Sequence of chain 1.B:
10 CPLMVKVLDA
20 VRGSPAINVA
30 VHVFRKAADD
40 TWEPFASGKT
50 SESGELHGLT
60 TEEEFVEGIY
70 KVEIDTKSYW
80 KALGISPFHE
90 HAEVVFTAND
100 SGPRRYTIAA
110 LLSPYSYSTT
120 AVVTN

Sequence of chain 2.B:
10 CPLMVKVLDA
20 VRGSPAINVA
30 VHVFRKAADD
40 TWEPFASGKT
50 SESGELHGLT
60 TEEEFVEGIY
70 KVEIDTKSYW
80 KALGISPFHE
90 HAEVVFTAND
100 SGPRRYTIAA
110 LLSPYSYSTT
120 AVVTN

This small molecule binds to this protein.
Small molecule (SMILES): O=S(=O)(c1ccc(O)cc1)c1ccc(O)cc1

Binding-site contacts:
Ligand atom S02 contacts residue 6JD1 of chain 2.E at 1.0 Å (h-bond).
Ligand atom O08 contacts residue LEU110 of chain 1.B at 4.0 Å.
Ligand atom C14 contacts residue LYS15 of chain 2.B at 4.1 Å.
Ligand atom O03 contacts residue LEU17 of chain 2.B at 3.8 Å.
Ligand atom O15 contacts residue LEU17 of chain 1.B at 3.9 Å.
Ligand atom O08 contacts residue 6JD1 of chain 2.E at 0.8 Å (h-bond).
Ligand atom C16 contacts residue LEU17 of chain 1.B at 3.8 Å (hydrophobic).
Ligand atom C07 contacts residue 6JD1 of chain 2.E at 0.4 Å.
Ligand atom C10 contacts residue LEU17 of chain 2.B at 3.9 Å (hydrophobic).
Ligand atom C12 contacts residue LYS15 of chain 2.B at 3.7 Å.
Ligand atom O15 contacts residue VAL121 of chain 2.B at 3.9 Å.
Ligand atom C13 contacts residue THR106 of chain 2.B at 3.9 Å.
Ligand atom C06 contacts residue ALA108 of chain 1.B at 4.0 Å (hydrophobic).
Ligand atom O01 contacts residue LEU17 of chain 2.B at 4.1 Å.
Ligand atom C13 contacts residue LYS15 of chain 2.B at 3.8 Å.
Ligand atom C17 contacts residue 6JD1 of chain 2.E at 1.3 Å.
Ligand atom O03 contacts residue LYS15 of chain 2.B at 3.9 Å.
Ligand atom C04 contacts residue 6JD1 of chain 2.E at 0.5 Å.
Ligand atom C14 contacts residue LEU17 of chain 1.B at 3.9 Å (hydrophobic).
Ligand atom C12 contacts residue 6JD1 of chain 2.E at 1.0 Å.
Ligand atom C06 contacts residue 6JD1 of chain 2.E at 0.2 Å.
Ligand atom C13 contacts residue VAL121 of chain 2.B at 4.1 Å (hydrophobic).
Ligand atom S02 contacts residue LEU17 of chain 2.B at 4.2 Å.
Ligand atom C10 contacts residue ALA108 of chain 2.B at 3.7 Å (hydrophobic).
Ligand atom C05 contacts residue ALA108 of chain 1.B at 3.7 Å (hydrophobic).
Ligand atom C05 contacts residue 6JD1 of chain 2.E at 0.3 Å.
Ligand atom C09 contacts residue ALA108 of chain 2.B at 4.0 Å (hydrophobic).
Ligand atom C11 contacts residue 6JD1 of chain 2.E at 0.9 Å.
Ligand atom C12 contacts residue ALA108 of chain 2.B at 4.2 Å (hydrophobic).
Ligand atom C16 contacts residue 6JD1 of chain 2.E at 2.5 Å.
Ligand atom O03 contacts residue 6JD1 of chain 2.E at 1.3 Å.
Ligand atom C14 contacts residue 6JD1 of chain 2.E at 3.1 Å.
Ligand atom C10 contacts residue 6JD1 of chain 2.E at 0.3 Å.
Ligand atom O01 contacts residue 6JD1 of chain 2.E at 0.9 Å.
Ligand atom C09 contacts residue 6JD1 of chain 2.E at 0.2 Å.
Ligand atom C04 contacts residue LEU17 of chain 2.B at 4.0 Å (hydrophobic).
Ligand atom C13 contacts residue 6JD1 of chain 2.E at 2.3 Å.
Ligand atom C05 contacts residue LEU17 of chain 1.B at 4.1 Å (hydrophobic).
Ligand atom O01 contacts residue LYS15 of chain 1.B at 4.0 Å.
Ligand atom C17 contacts residue LYS15 of chain 1.B at 3.8 Å.